Sequence of chain 1.B:
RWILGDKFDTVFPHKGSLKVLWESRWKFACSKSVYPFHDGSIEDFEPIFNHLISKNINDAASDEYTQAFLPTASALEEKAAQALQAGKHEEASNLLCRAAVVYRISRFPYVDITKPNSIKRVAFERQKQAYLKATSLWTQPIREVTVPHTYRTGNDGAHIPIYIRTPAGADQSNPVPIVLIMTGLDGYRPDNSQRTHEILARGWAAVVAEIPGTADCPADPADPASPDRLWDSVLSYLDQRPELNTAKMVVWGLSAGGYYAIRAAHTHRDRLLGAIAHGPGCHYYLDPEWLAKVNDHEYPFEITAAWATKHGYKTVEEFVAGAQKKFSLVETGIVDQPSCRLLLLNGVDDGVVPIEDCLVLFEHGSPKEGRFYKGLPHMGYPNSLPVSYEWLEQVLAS

The protein below binds the small molecule below.
Small molecule (SMILES): Oc1cc(O)c2c(O)cc(O)cc2c1

Binding-site contacts:
Ligand atom C1 contacts residue SER274 of chain 1.B at 3.4 Å.
Ligand atom C8 contacts residue FLV1 of chain 1.K at 0.0 Å.
Ligand atom C4 contacts residue FLV1 of chain 1.K at 0.1 Å.
Ligand atom C1 contacts residue TYR54 of chain 1.B at 3.1 Å (hydrophobic).
Ligand atom C7 contacts residue FLV1 of chain 1.K at 0.1 Å.
Ligand atom O4 contacts residue ARG214 of chain 1.B at 2.9 Å (salt-bridge).
Ligand atom C2 contacts residue FLV1 of chain 1.K at 0.1 Å.
Ligand atom O2 contacts residue GLY206 of chain 1.B at 2.9 Å (h-bond).
Ligand atom C1 contacts residue FLV1 of chain 1.K at 0.0 Å.
Ligand atom O2 contacts residue ASP205 of chain 1.B at 3.2 Å (salt-bridge).
Ligand atom O4 contacts residue FLV1 of chain 1.L at 0.0 Å (h-bond).
Ligand atom C10 contacts residue FLV1 of chain 1.K at 0.0 Å.
Ligand atom C8 contacts residue FLV1 of chain 1.L at 0.0 Å.
Ligand atom C4 contacts residue FLV1 of chain 1.L at 0.0 Å.
Ligand atom C7 contacts residue FLV1 of chain 1.L at 0.0 Å.
Ligand atom O2 contacts residue FLV1 of chain 1.K at 0.1 Å (h-bond).
Ligand atom O2 contacts residue GLY203 of chain 1.B at 3.2 Å.
Ligand atom C6 contacts residue FLV1 of chain 1.L at 0.0 Å.
Ligand atom C5 contacts residue FLV1 of chain 1.L at 0.0 Å.
Ligand atom C2 contacts residue FLV1 of chain 1.L at 0.1 Å.
Ligand atom C5 contacts residue FLV1 of chain 1.K at 0.1 Å.
Ligand atom O4 contacts residue TYR400 of chain 1.B at 2.5 Å (h-bond).
Ligand atom O1 contacts residue FLV1 of chain 1.K at 0.0 Å (h-bond).
Ligand atom O2 contacts residue LEU204 of chain 1.B at 3.1 Å (h-bond).
Ligand atom C3 contacts residue ASP205 of chain 1.B at 3.2 Å.
Ligand atom C9 contacts residue FLV1 of chain 1.K at 0.1 Å.
Ligand atom O1 contacts residue FLV1 of chain 1.L at 0.1 Å (h-bond).
Ligand atom O4 contacts residue FLV1 of chain 1.K at 0.1 Å (h-bond).
Ligand atom C2 contacts residue ASP205 of chain 1.B at 3.2 Å.
Ligand atom O3 contacts residue GLY206 of chain 1.B at 3.3 Å.
Ligand atom C3 contacts residue FLV1 of chain 1.K at 0.1 Å.
Ligand atom C9 contacts residue FLV1 of chain 1.L at 0.0 Å.
Ligand atom O2 contacts residue FLV1 of chain 1.L at 0.1 Å (h-bond).
Ligand atom O3 contacts residue FLV1 of chain 1.L at 0.1 Å (h-bond).
Ligand atom C3 contacts residue FLV1 of chain 1.L at 0.1 Å.
Ligand atom C10 contacts residue FLV1 of chain 1.L at 0.0 Å.
Ligand atom C10 contacts residue TYR54 of chain 1.B at 3.1 Å (hydrophobic).
Ligand atom O3 contacts residue FLV1 of chain 1.K at 0.2 Å (h-bond).
Ligand atom C6 contacts residue FLV1 of chain 1.K at 0.1 Å.
Ligand atom C1 contacts residue FLV1 of chain 1.L at 0.1 Å.